Binding-site contacts:
Ligand atom O6 contacts residue ASN122 of chain 1.A at 3.4 Å (h-bond).
Ligand atom O3' contacts residue TYR39 of chain 1.A at 3.5 Å (h-bond).
Ligand atom N7 contacts residue ASN122 of chain 1.A at 3.1 Å (h-bond).
Ligand atom O1G contacts residue THR42 of chain 1.A at 3.4 Å (h-bond).
Ligand atom PA contacts residue THR25 of chain 1.A at 3.4 Å.
Ligand atom N3B contacts residue MG1 of chain 1.F at 3.2 Å.
Ligand atom N2 contacts residue ASP125 of chain 1.A at 3.1 Å (salt-bridge).
Ligand atom O2' contacts residue GLU36 of chain 1.A at 2.7 Å (salt-bridge).
Ligand atom C6 contacts residue LYS123 of chain 1.A at 3.6 Å.
Ligand atom O3' contacts residue LYS37 of chain 1.A at 3.1 Å (salt-bridge).
Ligand atom O2B contacts residue GLY22 of chain 1.A at 3.5 Å (h-bond).
Ligand atom O2' contacts residue LYS37 of chain 1.A at 3.2 Å (salt-bridge).
Ligand atom C6 contacts residue ASP125 of chain 1.A at 3.5 Å.
Ligand atom O2A contacts residue THR24 of chain 1.A at 3.3 Å (h-bond).
Ligand atom O6 contacts residue LYS152 of chain 1.A at 3.4 Å (salt-bridge).
Ligand atom PG contacts residue MG1 of chain 1.F at 3.1 Å.
Ligand atom O3G contacts residue GLY68 of chain 1.A at 2.9 Å (h-bond).
Ligand atom O1B contacts residue MG1 of chain 1.F at 2.1 Å.
Ligand atom O4' contacts residue LYS123 of chain 1.A at 3.2 Å (salt-bridge).
Ligand atom PB contacts residue MG1 of chain 1.F at 3.1 Å.
Ligand atom O3G contacts residue LYS23 of chain 1.A at 3.0 Å (salt-bridge).
Ligand atom O1G contacts residue TYR39 of chain 1.A at 3.0 Å (h-bond).
Ligand atom C8 contacts residue THR25 of chain 1.A at 3.6 Å.
Ligand atom O2G contacts residue THR42 of chain 1.A at 2.8 Å (h-bond).
Ligand atom N1 contacts residue ASP125 of chain 1.A at 2.8 Å (salt-bridge).
Ligand atom O6 contacts residue ALA151 of chain 1.A at 3.0 Å (h-bond).
Ligand atom O1G contacts residue ALA41 of chain 1.A at 3.4 Å.
Ligand atom O1B contacts residue THR24 of chain 1.A at 2.5 Å (h-bond).
Ligand atom O2A contacts residue THR25 of chain 1.A at 2.3 Å (h-bond).
Ligand atom O5' contacts residue THR25 of chain 1.A at 3.4 Å (h-bond).
Ligand atom O2B contacts residue THR21 of chain 1.A at 3.5 Å (h-bond).
Ligand atom O1A contacts residue MG1 of chain 1.F at 3.4 Å.
Ligand atom O3G contacts residue GLY19 of chain 1.A at 3.2 Å.
Ligand atom O2B contacts residue LYS23 of chain 1.A at 3.0 Å (salt-bridge).
Ligand atom O2G contacts residue MG1 of chain 1.F at 2.1 Å.
Ligand atom N2 contacts residue ILE126 of chain 1.A at 3.6 Å.
Ligand atom O3A contacts residue GLY22 of chain 1.A at 3.4 Å (h-bond).
Ligand atom O6 contacts residue ASP125 of chain 1.A at 3.4 Å (salt-bridge).
Ligand atom N3B contacts residue GLY20 of chain 1.A at 3.4 Å (h-bond).
Ligand atom N3B contacts residue TYR39 of chain 1.A at 3.3 Å.

A protein and the small-molecule ligand that binds it are described below.
Small molecule (SMILES): Nc1nc2c(ncn2[C@@H]2O[C@H](CO[P](=O)(O)O[P](=O)(O)NP(=O)(O)O)[C@@H](O)[C@H]2O)c(=O)[nH]1

Sequence of chain 1.A:
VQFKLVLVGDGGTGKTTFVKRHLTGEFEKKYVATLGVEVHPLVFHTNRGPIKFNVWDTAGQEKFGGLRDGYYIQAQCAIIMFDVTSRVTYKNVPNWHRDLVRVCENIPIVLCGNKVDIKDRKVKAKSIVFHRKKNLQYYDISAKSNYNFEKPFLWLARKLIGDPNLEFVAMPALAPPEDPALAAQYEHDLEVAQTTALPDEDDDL